Sequence of chain 1.A:
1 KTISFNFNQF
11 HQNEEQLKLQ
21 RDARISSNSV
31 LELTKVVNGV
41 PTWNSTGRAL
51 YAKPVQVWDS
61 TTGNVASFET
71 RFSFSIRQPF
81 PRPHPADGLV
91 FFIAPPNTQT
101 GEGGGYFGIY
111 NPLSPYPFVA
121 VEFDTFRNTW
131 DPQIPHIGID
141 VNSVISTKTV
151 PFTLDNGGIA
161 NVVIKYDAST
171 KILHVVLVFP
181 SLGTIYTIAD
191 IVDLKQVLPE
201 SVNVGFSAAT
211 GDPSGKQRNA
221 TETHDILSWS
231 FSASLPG

Binding-site contacts:
Ligand atom C3 contacts residue ASN44 of chain 1.A at 3.8 Å.
Ligand atom C1 contacts residue ASN44 of chain 1.A at 1.4 Å.
Ligand atom C5 contacts residue ASN44 of chain 1.A at 3.6 Å.
Ligand atom C4 contacts residue ASN44 of chain 1.A at 4.2 Å.
Ligand atom C7 contacts residue PRO213 of chain 1.A at 3.9 Å (hydrophobic).
Ligand atom O6 contacts residue ARG21 of chain 1.A at 4.2 Å.
Ligand atom C7 contacts residue ASN44 of chain 1.A at 3.5 Å.
Ligand atom O5 contacts residue ASN44 of chain 1.A at 2.4 Å (h-bond).
Ligand atom C2 contacts residue ASN44 of chain 1.A at 2.5 Å.
Ligand atom O7 contacts residue ASN44 of chain 1.A at 3.6 Å (h-bond).
Ligand atom N2 contacts residue ASN44 of chain 1.A at 2.9 Å (h-bond).
Ligand atom N2 contacts residue PRO213 of chain 1.A at 3.9 Å.
Ligand atom C8 contacts residue PRO213 of chain 1.A at 3.7 Å (hydrophobic).

A protein and the small-molecule ligand that binds it are described below.
Small molecule (SMILES): CC(=O)N[C@H]1[C@H](O[C@H]2[C@H](O[C@@H]3O[C@@H](C)[C@@H](O)[C@@H](O)[C@@H]3O)[C@@H](NC(C)=O)CO[C@@H]2CO)O[C@H](CO)[C@@H](O)[C@@H]1O